Sequence of chain 1.B:
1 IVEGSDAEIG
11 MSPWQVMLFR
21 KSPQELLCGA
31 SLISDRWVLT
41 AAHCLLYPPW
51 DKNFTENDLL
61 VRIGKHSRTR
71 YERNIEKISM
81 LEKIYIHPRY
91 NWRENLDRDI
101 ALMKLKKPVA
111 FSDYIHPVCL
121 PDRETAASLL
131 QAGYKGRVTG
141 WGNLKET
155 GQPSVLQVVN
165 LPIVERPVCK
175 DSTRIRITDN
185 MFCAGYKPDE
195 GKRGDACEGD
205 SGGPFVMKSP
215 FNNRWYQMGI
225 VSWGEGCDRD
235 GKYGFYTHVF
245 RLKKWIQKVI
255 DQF

Binding-site contacts:
Ligand atom CD2 contacts residue THR69 of chain 1.B at 3.3 Å.
Ligand atom CD2 contacts residue PHE19 of chain 1.B at 3.6 Å (hydrophobic).
Ligand atom O contacts residue LYS21 of chain 1.B at 3.9 Å.
Ligand atom CD2 contacts residue GLN24 of chain 1.B at 3.8 Å.
Ligand atom CD1 contacts residue GLN24 of chain 1.B at 3.6 Å.
Ligand atom O1 contacts residue ILE78 of chain 1.B at 3.7 Å.
Ligand atom CD2 contacts residue ILE78 of chain 1.B at 3.4 Å (hydrophobic).
Ligand atom CD contacts residue TYR71 of chain 1.B at 3.9 Å (hydrophobic).
Ligand atom CG2 contacts residue GLN24 of chain 1.B at 3.9 Å.
Ligand atom CE2 contacts residue THR69 of chain 1.B at 3.8 Å.
Ligand atom O contacts residue THR69 of chain 1.B at 3.2 Å (h-bond).
Ligand atom CD1 contacts residue GLN24 of chain 1.B at 3.3 Å.
Ligand atom N contacts residue THR69 of chain 1.B at 3.5 Å (h-bond).
Ligand atom OD1 contacts residue ARG68 of chain 1.B at 3.0 Å (salt-bridge).
Ligand atom CE2 contacts residue ILE78 of chain 1.B at 3.8 Å (hydrophobic).
Ligand atom CE1 contacts residue GLN24 of chain 1.B at 3.9 Å.
Ligand atom CB contacts residue ILE78 of chain 1.B at 3.6 Å (hydrophobic).
Ligand atom O contacts residue LEU60 of chain 1.B at 3.3 Å.
Ligand atom O2 contacts residue ILE78 of chain 1.B at 2.9 Å (h-bond).
Ligand atom CG1 contacts residue GLN24 of chain 1.B at 3.5 Å.
Ligand atom O2 contacts residue LYS77 of chain 1.B at 3.5 Å.
Ligand atom CB contacts residue LEU60 of chain 1.B at 3.9 Å (hydrophobic).
Ligand atom CE2 contacts residue ARG68 of chain 1.B at 3.2 Å.
Ligand atom CD contacts residue TYR71 of chain 1.B at 3.9 Å (hydrophobic).
Ligand atom OE2 contacts residue TYR71 of chain 1.B at 3.6 Å.
Ligand atom CG contacts residue TYR71 of chain 1.B at 3.7 Å (hydrophobic).
Ligand atom CG contacts residue THR69 of chain 1.B at 3.9 Å.
Ligand atom CD1 contacts residue ILE78 of chain 1.B at 3.5 Å (hydrophobic).
Ligand atom CA contacts residue THR69 of chain 1.B at 3.8 Å.
Ligand atom CG contacts residue ILE78 of chain 1.B at 3.2 Å (hydrophobic).
Ligand atom CE2 contacts residue PHE19 of chain 1.B at 3.9 Å (hydrophobic).
Ligand atom CD1 contacts residue GLN24 of chain 1.B at 3.9 Å.
Ligand atom CD2 contacts residue LYS21 of chain 1.B at 3.1 Å.
Ligand atom CE1 contacts residue ILE78 of chain 1.B at 3.5 Å (hydrophobic).
Ligand atom CG contacts residue GLN24 of chain 1.B at 3.7 Å.
Ligand atom OD1 contacts residue THR69 of chain 1.B at 3.3 Å (h-bond).
Ligand atom O1 contacts residue TYR71 of chain 1.B at 2.8 Å (h-bond).
Ligand atom C contacts residue LEU60 of chain 1.B at 3.9 Å (hydrophobic).
Ligand atom CG contacts residue TYR71 of chain 1.B at 3.9 Å (hydrophobic).
Ligand atom O1 contacts residue GLU76 of chain 1.B at 3.5 Å (salt-bridge).

The small molecule below binds the protein below.
Small molecule (SMILES): CC[C@H](C)[C@H](NC(=O)CNC(=O)[C@H](CCC(=O)O)NC(=O)[C@H](Cc1ccccc1)NC(=O)[C@@H](N)CC(=O)O)C(=O)N1C=CC[C@H]1C(=O)NCC(=O)NCC(=O)N[C@@H](Cc1ccc(OS(=O)(=O)O)cc1)C(=O)N[C@H](C=O)CC(C)C